Binding-site contacts:
Ligand atom CA contacts residue ASN180 of chain 2.A at 3.4 Å.
Ligand atom O contacts residue GLU187 of chain 2.A at 3.3 Å (salt-bridge).
Ligand atom N contacts residue GLU19 of chain 2.A at 2.7 Å (salt-bridge).
Ligand atom O contacts residue LYS54 of chain 2.A at 3.6 Å.
Ligand atom CB contacts residue GLU187 of chain 2.A at 3.2 Å.
Ligand atom CG1 contacts residue GLY176 of chain 2.A at 3.7 Å.
Ligand atom CA contacts residue GLU19 of chain 2.A at 3.3 Å.
Ligand atom CG1 contacts residue LEU179 of chain 2.A at 3.7 Å (hydrophobic).
Ligand atom N contacts residue LEU179 of chain 2.A at 3.6 Å.
Ligand atom O contacts residue GLU19 of chain 2.A at 3.3 Å (salt-bridge).
Ligand atom O contacts residue LEU48 of chain 2.A at 3.8 Å.
Ligand atom C contacts residue ASN231 of chain 2.A at 3.7 Å.
Ligand atom CB contacts residue TRP235 of chain 2.A at 3.5 Å (hydrophobic).
Ligand atom O1P contacts residue ARG61 of chain 2.A at 2.9 Å (salt-bridge).
Ligand atom N contacts residue ASN231 of chain 2.A at 2.9 Å (h-bond).
Ligand atom C contacts residue GLU19 of chain 2.A at 3.7 Å.
Ligand atom O contacts residue ASN55 of chain 2.A at 3.0 Å (h-bond).
Ligand atom O2P contacts residue ARG61 of chain 2.A at 2.9 Å (salt-bridge).
Ligand atom CA contacts residue ASN231 of chain 2.A at 3.7 Å.
Ligand atom O contacts residue ASN231 of chain 2.A at 3.0 Å (h-bond).
Ligand atom O3P contacts residue TYR135 of chain 2.A at 2.5 Å (h-bond).
Ligand atom O1P contacts residue ARG134 of chain 2.A at 2.9 Å (salt-bridge).
Ligand atom O contacts residue VAL183 of chain 2.A at 3.5 Å.
Ligand atom P contacts residue ARG61 of chain 2.A at 3.7 Å.
Ligand atom O contacts residue VAL51 of chain 2.A at 3.7 Å.
Ligand atom CB contacts residue ASN180 of chain 2.A at 3.3 Å.
Ligand atom P contacts residue ARG134 of chain 2.A at 3.8 Å.
Ligand atom C contacts residue ASN180 of chain 2.A at 3.6 Å.
Ligand atom C contacts residue ASN55 of chain 2.A at 3.6 Å.
Ligand atom N contacts residue ASN180 of chain 2.A at 2.9 Å (h-bond).
Ligand atom OG contacts residue ASN47 of chain 2.A at 3.5 Å.
Ligand atom P contacts residue TYR135 of chain 2.A at 3.7 Å.
Ligand atom O contacts residue VAL51 of chain 2.A at 3.6 Å.
Ligand atom N contacts residue VAL51 of chain 2.A at 3.7 Å.
Ligand atom CB contacts residue VAL51 of chain 2.A at 3.5 Å (hydrophobic).
Ligand atom O3P contacts residue ARG134 of chain 2.A at 2.8 Å (salt-bridge).
Ligand atom CD contacts residue LEU227 of chain 2.A at 3.7 Å (hydrophobic).
Ligand atom CA contacts residue ASN55 of chain 2.A at 3.5 Å.
Ligand atom N contacts residue LEU234 of chain 2.A at 3.2 Å.
Ligand atom C contacts residue GLU19 of chain 2.A at 2.9 Å.

Sequence of chain 2.A:
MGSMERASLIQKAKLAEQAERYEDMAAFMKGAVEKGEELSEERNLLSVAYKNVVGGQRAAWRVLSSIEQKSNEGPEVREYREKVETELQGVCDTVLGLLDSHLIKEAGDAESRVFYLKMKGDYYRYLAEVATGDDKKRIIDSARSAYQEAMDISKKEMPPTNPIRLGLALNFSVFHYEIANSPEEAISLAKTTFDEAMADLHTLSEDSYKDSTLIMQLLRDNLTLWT

The small molecule below binds the protein below.
Small molecule (SMILES): CC[C@H](C)[C@H](NC(=O)[C@H](COP(=O)(O)O)NC(=O)CNC(=O)[C@H](C)N)C(=O)N1CCC[C@H]1C(=O)NCC(=O)N[C@@H](C)C(=O)N[C@@H](C)C(=O)N[C@H](C=O)CO